Sequence of chain 1.C:
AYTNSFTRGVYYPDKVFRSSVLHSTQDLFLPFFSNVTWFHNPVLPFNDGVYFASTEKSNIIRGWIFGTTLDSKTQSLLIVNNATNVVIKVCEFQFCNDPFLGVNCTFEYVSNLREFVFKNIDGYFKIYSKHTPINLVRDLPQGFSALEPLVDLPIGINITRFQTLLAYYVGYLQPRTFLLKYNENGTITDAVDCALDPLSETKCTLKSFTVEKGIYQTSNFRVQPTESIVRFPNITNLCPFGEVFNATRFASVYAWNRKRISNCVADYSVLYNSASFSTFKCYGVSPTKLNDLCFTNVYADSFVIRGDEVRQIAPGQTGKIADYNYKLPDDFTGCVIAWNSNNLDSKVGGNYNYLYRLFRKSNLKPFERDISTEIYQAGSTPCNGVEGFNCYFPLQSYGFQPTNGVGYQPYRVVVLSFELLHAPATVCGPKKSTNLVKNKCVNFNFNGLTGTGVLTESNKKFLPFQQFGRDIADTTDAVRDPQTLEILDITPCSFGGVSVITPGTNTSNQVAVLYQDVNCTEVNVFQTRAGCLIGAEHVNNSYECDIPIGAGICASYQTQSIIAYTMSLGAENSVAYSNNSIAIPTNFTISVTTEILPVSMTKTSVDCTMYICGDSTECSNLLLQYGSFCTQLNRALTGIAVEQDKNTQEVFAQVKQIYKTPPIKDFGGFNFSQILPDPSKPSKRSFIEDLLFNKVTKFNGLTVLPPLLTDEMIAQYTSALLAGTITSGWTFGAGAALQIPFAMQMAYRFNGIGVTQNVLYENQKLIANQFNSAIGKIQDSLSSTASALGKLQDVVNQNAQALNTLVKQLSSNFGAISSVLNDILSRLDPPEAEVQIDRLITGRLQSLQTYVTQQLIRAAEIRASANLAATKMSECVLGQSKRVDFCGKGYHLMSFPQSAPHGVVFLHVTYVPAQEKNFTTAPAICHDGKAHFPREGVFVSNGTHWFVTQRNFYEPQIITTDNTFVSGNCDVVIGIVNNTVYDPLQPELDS

A small-molecule ligand and the protein it binds are described below.
Small molecule (SMILES): CC(=O)N[C@H]1[C@H](O[C@H]2[C@H](O)[C@@H](NC(C)=O)CO[C@@H]2CO)O[C@H](CO)[C@@H](O)[C@@H]1O

Binding-site contacts:
Ligand atom C8 contacts residue LYS462 of chain 1.C at 4.0 Å.
Ligand atom C5 contacts residue ASN234 of chain 1.A at 3.6 Å.
Ligand atom O7 contacts residue GLU465 of chain 1.C at 2.8 Å (salt-bridge).
Ligand atom C2 contacts residue ASN234 of chain 1.A at 2.5 Å.
Ligand atom N2 contacts residue ASN234 of chain 1.A at 2.9 Å (h-bond).
Ligand atom C7 contacts residue GLU465 of chain 1.C at 3.0 Å.
Ligand atom O6 contacts residue THR108 of chain 1.A at 4.0 Å.
Ligand atom O6 contacts residue THR236 of chain 1.A at 3.9 Å.
Ligand atom O5 contacts residue ASN234 of chain 1.A at 2.3 Å (h-bond).
Ligand atom C3 contacts residue ASN234 of chain 1.A at 3.8 Å.
Ligand atom N2 contacts residue GLU465 of chain 1.C at 3.9 Å.
Ligand atom O6 contacts residue LYS458 of chain 1.C at 3.2 Å.
Ligand atom C6 contacts residue LYS458 of chain 1.C at 4.3 Å.
Ligand atom C8 contacts residue ASN234 of chain 1.A at 4.3 Å.
Ligand atom C8 contacts residue GLU465 of chain 1.C at 3.1 Å.
Ligand atom C4 contacts residue ASN234 of chain 1.A at 4.2 Å.
Ligand atom O7 contacts residue ASN234 of chain 1.A at 2.7 Å (h-bond).
Ligand atom C7 contacts residue ASN234 of chain 1.A at 3.0 Å.
Ligand atom C1 contacts residue ASN234 of chain 1.A at 1.4 Å.

Sequence of chain 1.A:
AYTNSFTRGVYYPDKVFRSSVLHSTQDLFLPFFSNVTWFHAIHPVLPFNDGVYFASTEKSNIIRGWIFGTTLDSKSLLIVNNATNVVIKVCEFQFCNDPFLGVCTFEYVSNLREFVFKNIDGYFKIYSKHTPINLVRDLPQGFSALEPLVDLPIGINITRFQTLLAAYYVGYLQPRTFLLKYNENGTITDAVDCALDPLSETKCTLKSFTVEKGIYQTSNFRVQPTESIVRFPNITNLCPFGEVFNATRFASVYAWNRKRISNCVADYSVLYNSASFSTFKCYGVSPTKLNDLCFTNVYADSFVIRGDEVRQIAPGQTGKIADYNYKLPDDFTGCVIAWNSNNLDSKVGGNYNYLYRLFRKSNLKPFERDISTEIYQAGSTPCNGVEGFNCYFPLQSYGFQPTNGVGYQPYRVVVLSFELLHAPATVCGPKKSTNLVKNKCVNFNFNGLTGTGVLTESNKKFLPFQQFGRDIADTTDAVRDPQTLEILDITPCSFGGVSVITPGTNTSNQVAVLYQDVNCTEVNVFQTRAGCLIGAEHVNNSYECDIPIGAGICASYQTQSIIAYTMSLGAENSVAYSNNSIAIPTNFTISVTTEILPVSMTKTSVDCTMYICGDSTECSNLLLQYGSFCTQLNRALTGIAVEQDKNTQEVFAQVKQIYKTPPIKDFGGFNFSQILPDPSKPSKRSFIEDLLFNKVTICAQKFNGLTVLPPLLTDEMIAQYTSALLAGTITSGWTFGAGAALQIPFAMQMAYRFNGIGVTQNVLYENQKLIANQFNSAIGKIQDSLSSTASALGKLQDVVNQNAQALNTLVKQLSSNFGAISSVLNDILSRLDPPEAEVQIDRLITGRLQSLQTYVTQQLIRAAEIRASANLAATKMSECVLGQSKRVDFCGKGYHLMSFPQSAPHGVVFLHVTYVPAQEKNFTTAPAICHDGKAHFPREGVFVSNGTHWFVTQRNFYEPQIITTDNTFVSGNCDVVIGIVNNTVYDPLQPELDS